Binding-site contacts:
Ligand atom O7 contacts residue ASN265 of chain 1.C at 2.7 Å (h-bond).
Ligand atom O3 contacts residue GLN263 of chain 1.C at 3.9 Å.
Ligand atom N2 contacts residue ASN265 of chain 1.C at 2.9 Å (h-bond).
Ligand atom C4 contacts residue ASN265 of chain 1.C at 4.2 Å.
Ligand atom O4 contacts residue GLN263 of chain 1.C at 4.4 Å.
Ligand atom C2 contacts residue GLN263 of chain 1.C at 4.0 Å.
Ligand atom C2 contacts residue ASN265 of chain 1.C at 2.5 Å.
Ligand atom C4 contacts residue GLN263 of chain 1.C at 4.3 Å.
Ligand atom C5 contacts residue GLN263 of chain 1.C at 4.5 Å.
Ligand atom C1 contacts residue ASN265 of chain 1.C at 1.5 Å.
Ligand atom O7 contacts residue ASN301 of chain 1.C at 3.5 Å (h-bond).
Ligand atom N2 contacts residue GLN263 of chain 1.C at 3.8 Å.
Ligand atom C8 contacts residue ASN301 of chain 1.C at 3.4 Å.
Ligand atom C7 contacts residue ASN301 of chain 1.C at 3.8 Å.
Ligand atom C8 contacts residue SER303 of chain 1.C at 3.2 Å.
Ligand atom C3 contacts residue GLN263 of chain 1.C at 3.3 Å.
Ligand atom C5 contacts residue ASN265 of chain 1.C at 3.7 Å.
Ligand atom C1 contacts residue GLN263 of chain 1.C at 4.2 Å.
Ligand atom O5 contacts residue ASN265 of chain 1.C at 2.4 Å (h-bond).
Ligand atom C7 contacts residue ASN265 of chain 1.C at 3.0 Å.
Ligand atom C8 contacts residue ASN265 of chain 1.C at 4.3 Å.
Ligand atom C3 contacts residue ASN265 of chain 1.C at 3.8 Å.
Ligand atom C8 contacts residue GLN263 of chain 1.C at 3.8 Å.
Ligand atom C8 contacts residue VAL302 of chain 1.C at 3.7 Å (hydrophobic).

Sequence of chain 1.C:
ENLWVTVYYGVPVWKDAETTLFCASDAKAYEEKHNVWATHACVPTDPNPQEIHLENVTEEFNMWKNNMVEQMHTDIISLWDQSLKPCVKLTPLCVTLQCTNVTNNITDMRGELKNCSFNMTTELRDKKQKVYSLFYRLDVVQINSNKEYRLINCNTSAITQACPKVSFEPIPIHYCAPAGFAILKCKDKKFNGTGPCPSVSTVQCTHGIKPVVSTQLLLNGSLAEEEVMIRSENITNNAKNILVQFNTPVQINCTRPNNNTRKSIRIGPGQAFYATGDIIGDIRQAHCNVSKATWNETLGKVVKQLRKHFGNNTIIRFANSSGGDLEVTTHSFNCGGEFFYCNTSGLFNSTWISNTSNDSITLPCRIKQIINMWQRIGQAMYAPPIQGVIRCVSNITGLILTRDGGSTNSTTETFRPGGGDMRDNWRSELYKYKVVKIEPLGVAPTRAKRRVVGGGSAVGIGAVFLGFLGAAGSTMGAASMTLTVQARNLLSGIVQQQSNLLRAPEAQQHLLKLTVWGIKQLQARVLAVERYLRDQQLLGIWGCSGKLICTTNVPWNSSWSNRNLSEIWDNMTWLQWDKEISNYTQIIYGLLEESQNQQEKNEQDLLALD

A protein and the small-molecule ligand that binds it are described below.
Small molecule (SMILES): CC(=O)N[C@H]1[C@H](O[C@H]2[C@H](O)[C@@H](NC(C)=O)CO[C@@H]2CO)O[C@H](CO)[C@@H](O)[C@@H]1O